Binding-site contacts:
Ligand atom CAP contacts residue PRO120 of chain 1.A at 3.9 Å (hydrophobic).
Ligand atom CAM contacts residue THR113 of chain 1.A at 3.7 Å.
Ligand atom NAA contacts residue THR113 of chain 1.A at 3.2 Å (h-bond).
Ligand atom CAJ contacts residue PRO120 of chain 1.A at 4.0 Å (hydrophobic).
Ligand atom CAS contacts residue LEU167 of chain 1.A at 3.7 Å (hydrophobic).
Ligand atom NAB contacts residue TYR115 of chain 1.A at 3.5 Å.
Ligand atom OAC contacts residue LYS68 of chain 1.A at 2.8 Å (salt-bridge).
Ligand atom CAM contacts residue GLU114 of chain 1.A at 3.5 Å.
Ligand atom FAE contacts residue GLN23 of chain 1.A at 3.4 Å.
Ligand atom NAK contacts residue VAL66 of chain 1.A at 3.6 Å.
Ligand atom CAI contacts residue LEU21 of chain 1.A at 4.0 Å (hydrophobic).
Ligand atom FAE contacts residue LEU21 of chain 1.A at 4.0 Å.
Ligand atom CAG contacts residue LEU21 of chain 1.A at 3.5 Å (hydrophobic).
Ligand atom CAI contacts residue PRO120 of chain 1.A at 3.7 Å (hydrophobic).
Ligand atom CAR contacts residue VAL66 of chain 1.A at 3.7 Å (hydrophobic).
Ligand atom NAA contacts residue GLU114 of chain 1.A at 2.8 Å (salt-bridge).
Ligand atom FAE contacts residue GLY22 of chain 1.A at 3.5 Å.
Ligand atom CAM contacts residue LYS68 of chain 1.A at 3.7 Å.
Ligand atom NAA contacts residue LEU167 of chain 1.A at 3.7 Å.
Ligand atom OAC contacts residue LEU167 of chain 1.A at 3.7 Å.
Ligand atom OAD contacts residue VAL116 of chain 1.A at 2.7 Å (h-bond).
Ligand atom NAK contacts residue LEU167 of chain 1.A at 3.5 Å.
Ligand atom CAN contacts residue VAL116 of chain 1.A at 3.6 Å (hydrophobic).
Ligand atom NAB contacts residue VAL116 of chain 1.A at 3.0 Å (h-bond).
Ligand atom OAD contacts residue GLU114 of chain 1.A at 3.5 Å (salt-bridge).
Ligand atom OAC contacts residue SER184 of chain 1.A at 3.4 Å.
Ligand atom CAO contacts residue GLY22 of chain 1.A at 4.0 Å.
Ligand atom CAN contacts residue VAL66 of chain 1.A at 3.6 Å (hydrophobic).
Ligand atom CAR contacts residue LEU167 of chain 1.A at 3.7 Å (hydrophobic).
Ligand atom OAD contacts residue TYR115 of chain 1.A at 3.6 Å.
Ligand atom OAD contacts residue VAL66 of chain 1.A at 3.6 Å.
Ligand atom NAB contacts residue GLY119 of chain 1.A at 3.8 Å.
Ligand atom CAM contacts residue LEU167 of chain 1.A at 3.4 Å (hydrophobic).
Ligand atom CAF contacts residue GLN23 of chain 1.A at 3.8 Å.
Ligand atom CAJ contacts residue LEU21 of chain 1.A at 3.9 Å (hydrophobic).
Ligand atom CAH contacts residue VAL29 of chain 1.A at 3.9 Å (hydrophobic).
Ligand atom NAK contacts residue GLU114 of chain 1.A at 3.4 Å (salt-bridge).
Ligand atom FAE contacts residue ARG164 of chain 1.A at 3.5 Å.
Ligand atom CAS contacts residue VAL66 of chain 1.A at 3.7 Å (hydrophobic).
Ligand atom CAF contacts residue VAL29 of chain 1.A at 4.0 Å (hydrophobic).

The small molecule below binds the protein below.
Small molecule (SMILES): NC(=O)Nc1sc(-c2ccc(F)cc2)cc1C(N)=O

Sequence of chain 1.A:
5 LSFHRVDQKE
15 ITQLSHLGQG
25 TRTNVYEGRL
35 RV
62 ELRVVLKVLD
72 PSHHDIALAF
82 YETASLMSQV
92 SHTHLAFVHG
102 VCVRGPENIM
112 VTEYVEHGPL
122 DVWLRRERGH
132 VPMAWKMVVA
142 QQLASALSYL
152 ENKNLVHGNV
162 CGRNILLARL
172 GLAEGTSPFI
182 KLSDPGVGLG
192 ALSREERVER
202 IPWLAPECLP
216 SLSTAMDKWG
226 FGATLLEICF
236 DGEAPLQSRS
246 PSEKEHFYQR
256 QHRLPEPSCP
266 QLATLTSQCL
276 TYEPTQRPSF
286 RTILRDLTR